Sequence of chain 1.A:
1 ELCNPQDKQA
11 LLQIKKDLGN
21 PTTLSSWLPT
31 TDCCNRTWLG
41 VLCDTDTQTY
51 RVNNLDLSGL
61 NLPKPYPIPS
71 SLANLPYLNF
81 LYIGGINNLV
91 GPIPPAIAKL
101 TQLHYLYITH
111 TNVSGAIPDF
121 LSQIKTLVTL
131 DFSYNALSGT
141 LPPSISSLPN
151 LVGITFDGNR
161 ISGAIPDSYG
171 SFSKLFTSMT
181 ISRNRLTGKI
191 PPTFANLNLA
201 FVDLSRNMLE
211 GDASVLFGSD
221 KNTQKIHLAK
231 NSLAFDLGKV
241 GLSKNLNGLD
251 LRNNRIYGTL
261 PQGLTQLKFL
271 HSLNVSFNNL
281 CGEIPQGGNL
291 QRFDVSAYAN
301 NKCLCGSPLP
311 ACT

Binding-site contacts:
Ligand atom N2 contacts residue ASN112 of chain 1.A at 3.3 Å (h-bond).
Ligand atom N2 contacts residue THR111 of chain 1.A at 3.8 Å.
Ligand atom C7 contacts residue ASN87 of chain 1.A at 4.5 Å.
Ligand atom C2 contacts residue ASN87 of chain 1.A at 3.4 Å.
Ligand atom C3 contacts residue NAG1 of chain 1.D at 4.2 Å.
Ligand atom C5 contacts residue NAG1 of chain 1.D at 3.9 Å.
Ligand atom C7 contacts residue THR111 of chain 1.A at 3.4 Å.
Ligand atom O7 contacts residue ASN87 of chain 1.A at 3.8 Å.
Ligand atom O7 contacts residue THR111 of chain 1.A at 3.8 Å.
Ligand atom O7 contacts residue HIS110 of chain 1.A at 3.8 Å.
Ligand atom C1 contacts residue ASN112 of chain 1.A at 2.5 Å.
Ligand atom C4 contacts residue ASN87 of chain 1.A at 3.4 Å.
Ligand atom C7 contacts residue ASN112 of chain 1.A at 3.9 Å.
Ligand atom C5 contacts residue ASN87 of chain 1.A at 4.0 Å.
Ligand atom C8 contacts residue TYR134 of chain 1.A at 3.1 Å (hydrophobic).
Ligand atom O6 contacts residue ASN87 of chain 1.A at 3.0 Å (h-bond).
Ligand atom C4 contacts residue NAG1 of chain 1.D at 3.2 Å.
Ligand atom O3 contacts residue ASN87 of chain 1.A at 3.5 Å (h-bond).
Ligand atom O5 contacts residue ASN112 of chain 1.A at 2.5 Å (h-bond).
Ligand atom O6 contacts residue NAG1 of chain 1.D at 3.6 Å.
Ligand atom N2 contacts residue ASN87 of chain 1.A at 4.4 Å.
Ligand atom C8 contacts residue THR111 of chain 1.A at 3.2 Å.
Ligand atom C6 contacts residue ASN87 of chain 1.A at 4.1 Å.
Ligand atom C8 contacts residue HIS110 of chain 1.A at 3.6 Å.
Ligand atom C2 contacts residue ASN112 of chain 1.A at 2.9 Å.
Ligand atom O7 contacts residue ASN112 of chain 1.A at 3.8 Å.
Ligand atom C1 contacts residue ASN87 of chain 1.A at 4.2 Å.
Ligand atom C5 contacts residue ASN112 of chain 1.A at 3.9 Å.
Ligand atom C3 contacts residue ASN87 of chain 1.A at 3.6 Å.
Ligand atom C6 contacts residue NAG1 of chain 1.D at 3.4 Å.
Ligand atom O5 contacts residue ASN87 of chain 1.A at 3.6 Å.
Ligand atom O3 contacts residue NAG1 of chain 1.D at 4.0 Å.
Ligand atom O4 contacts residue NAG1 of chain 1.D at 2.6 Å (h-bond).
Ligand atom C3 contacts residue ASN112 of chain 1.A at 4.3 Å.
Ligand atom C7 contacts residue HIS110 of chain 1.A at 4.2 Å.

This protein binds this small molecule.
Small molecule (SMILES): CC(=O)N[C@@H]1[C@@H](O)[C@H](O)[C@@H](CO)O[C@H]1O